Sequence of chain 2.A:
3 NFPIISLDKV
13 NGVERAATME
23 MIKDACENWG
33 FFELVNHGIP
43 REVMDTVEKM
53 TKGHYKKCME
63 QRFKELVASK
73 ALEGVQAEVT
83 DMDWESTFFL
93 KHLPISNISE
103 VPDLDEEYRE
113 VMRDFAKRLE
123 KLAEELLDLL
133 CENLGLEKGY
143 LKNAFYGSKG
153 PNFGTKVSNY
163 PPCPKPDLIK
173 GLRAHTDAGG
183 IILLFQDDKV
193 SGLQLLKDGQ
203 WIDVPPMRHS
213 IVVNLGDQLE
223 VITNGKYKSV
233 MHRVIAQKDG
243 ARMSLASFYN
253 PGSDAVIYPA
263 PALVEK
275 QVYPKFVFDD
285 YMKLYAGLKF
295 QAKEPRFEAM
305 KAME

Sequence of chain 1.A:
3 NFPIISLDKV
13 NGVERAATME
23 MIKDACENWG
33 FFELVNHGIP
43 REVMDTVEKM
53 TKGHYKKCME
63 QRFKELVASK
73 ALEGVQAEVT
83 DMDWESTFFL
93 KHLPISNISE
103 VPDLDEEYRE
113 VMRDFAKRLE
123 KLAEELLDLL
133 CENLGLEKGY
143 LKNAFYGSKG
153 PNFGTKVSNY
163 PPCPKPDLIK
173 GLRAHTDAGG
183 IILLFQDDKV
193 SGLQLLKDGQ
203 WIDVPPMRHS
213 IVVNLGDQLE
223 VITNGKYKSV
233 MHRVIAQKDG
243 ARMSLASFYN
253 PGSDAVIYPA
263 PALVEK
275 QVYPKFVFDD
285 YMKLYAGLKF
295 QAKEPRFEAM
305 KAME

This small molecule binds to this protein.
Small molecule (SMILES): NC1(C(=O)O)CC1

Binding-site contacts:
Ligand atom N contacts residue ILE184 of chain 2.A at 3.9 Å.
Ligand atom CA contacts residue NI1 of chain 2.B at 3.0 Å.
Ligand atom CB contacts residue LEU186 of chain 2.A at 4.2 Å (hydrophobic).
Ligand atom CG contacts residue ILE184 of chain 2.A at 4.1 Å (hydrophobic).
Ligand atom C contacts residue GLU80 of chain 1.A at 3.3 Å.
Ligand atom O contacts residue GLU80 of chain 1.A at 3.0 Å (salt-bridge).
Ligand atom N contacts residue HIS234 of chain 2.A at 3.1 Å (h-bond).
Ligand atom C contacts residue HIS234 of chain 2.A at 3.9 Å.
Ligand atom C contacts residue HIS177 of chain 2.A at 4.3 Å.
Ligand atom CB contacts residue ASN216 of chain 2.A at 4.0 Å.
Ligand atom OXT contacts residue NI1 of chain 2.B at 3.7 Å.
Ligand atom N contacts residue ASP179 of chain 2.A at 2.5 Å (salt-bridge).
Ligand atom N contacts residue ASN216 of chain 2.A at 3.5 Å (h-bond).
Ligand atom CG contacts residue ASN216 of chain 2.A at 4.1 Å.
Ligand atom O contacts residue ASP179 of chain 2.A at 4.0 Å.
Ligand atom O contacts residue NI1 of chain 2.B at 1.9 Å (h-bond).
Ligand atom O contacts residue HIS234 of chain 2.A at 3.1 Å (h-bond).
Ligand atom CB contacts residue NI1 of chain 2.B at 4.1 Å.
Ligand atom CA contacts residue HIS234 of chain 2.A at 3.7 Å.
Ligand atom CB contacts residue LEU195 of chain 2.A at 3.8 Å (hydrophobic).
Ligand atom O contacts residue HIS177 of chain 2.A at 3.2 Å (h-bond).
Ligand atom C contacts residue NI1 of chain 2.B at 2.7 Å.
Ligand atom CG contacts residue NI1 of chain 2.B at 4.5 Å.
Ligand atom CA contacts residue ILE184 of chain 2.A at 4.4 Å (hydrophobic).
Ligand atom N contacts residue NI1 of chain 2.B at 2.4 Å (h-bond).
Ligand atom OXT contacts residue GLU80 of chain 1.A at 3.0 Å (salt-bridge).
Ligand atom CB contacts residue HIS234 of chain 2.A at 4.0 Å.
Ligand atom CG contacts residue LEU186 of chain 2.A at 4.0 Å (hydrophobic).
Ligand atom CA contacts residue ASP179 of chain 2.A at 3.9 Å.
Ligand atom CB contacts residue PHE33 of chain 2.A at 4.4 Å (hydrophobic).
Ligand atom CA contacts residue ASN216 of chain 2.A at 4.2 Å.
Ligand atom OXT contacts residue VAL236 of chain 2.A at 4.4 Å.